Binding-site contacts:
Ligand atom C1 contacts residue ARG255 of chain 1.A at 4.0 Å.
Ligand atom C2 contacts residue PHE381 of chain 1.A at 4.0 Å (hydrophobic).
Ligand atom C2' contacts residue ARG255 of chain 1.A at 3.9 Å.
Ligand atom C4' contacts residue ARG255 of chain 1.A at 4.0 Å.
Ligand atom C3 contacts residue PHE381 of chain 1.A at 3.9 Å (hydrophobic).
Ligand atom C5' contacts residue ARG255 of chain 1.A at 4.0 Å.
Ligand atom C4' contacts residue GLN105 of chain 1.A at 4.3 Å.
Ligand atom O4' contacts residue HEM1 of chain 1.C at 2.7 Å (h-bond).
Ligand atom C4' contacts residue HIS109 of chain 1.A at 3.4 Å.
Ligand atom O2 contacts residue PHE254 of chain 1.A at 3.5 Å.
Ligand atom C6' contacts residue ARG255 of chain 1.A at 3.6 Å.
Ligand atom C1 contacts residue PHE254 of chain 1.A at 3.8 Å (hydrophobic).
Ligand atom O2 contacts residue PRO424 of chain 1.A at 3.7 Å.
Ligand atom O1 contacts residue PHE381 of chain 1.A at 3.3 Å.
Ligand atom C3' contacts residue HEM1 of chain 1.C at 3.1 Å.
Ligand atom O2 contacts residue SCN1 of chain 1.Q at 3.9 Å.
Ligand atom C5' contacts residue GLN105 of chain 1.A at 3.8 Å.
Ligand atom O4' contacts residue HIS109 of chain 1.A at 2.7 Å (h-bond).
Ligand atom O1 contacts residue ARG255 of chain 1.A at 3.5 Å.
Ligand atom C1 contacts residue PHE381 of chain 1.A at 3.5 Å (hydrophobic).
Ligand atom O4' contacts residue GLN105 of chain 1.A at 3.8 Å.
Ligand atom C1' contacts residue ARG255 of chain 1.A at 3.8 Å.
Ligand atom C2' contacts residue HEM1 of chain 1.C at 3.6 Å.
Ligand atom C1' contacts residue HEM1 of chain 1.C at 4.0 Å.
Ligand atom C1' contacts residue GLU258 of chain 1.A at 4.0 Å.
Ligand atom O2 contacts residue PHE381 of chain 1.A at 3.9 Å.
Ligand atom C3' contacts residue HIS109 of chain 1.A at 4.3 Å.
Ligand atom C3 contacts residue ARG255 of chain 1.A at 4.2 Å.
Ligand atom C5' contacts residue GLU258 of chain 1.A at 3.6 Å.
Ligand atom O1 contacts residue SCN1 of chain 1.Q at 3.1 Å (h-bond).
Ligand atom C3' contacts residue ARG255 of chain 1.A at 3.7 Å.
Ligand atom C4' contacts residue HEM1 of chain 1.C at 3.2 Å.
Ligand atom C3 contacts residue GLU258 of chain 1.A at 4.2 Å.
Ligand atom C6' contacts residue HEM1 of chain 1.C at 4.3 Å.
Ligand atom C6' contacts residue GLU258 of chain 1.A at 3.0 Å.
Ligand atom O1 contacts residue PHE254 of chain 1.A at 3.5 Å (h-bond).
Ligand atom C5' contacts residue HEM1 of chain 1.C at 3.6 Å.
Ligand atom C1 contacts residue SCN1 of chain 1.Q at 3.9 Å.
Ligand atom C5' contacts residue HIS109 of chain 1.A at 3.7 Å.
Ligand atom C2 contacts residue ARG255 of chain 1.A at 3.4 Å.

This protein binds this small molecule.
Small molecule (SMILES): O=C(O)/C=C/c1ccc(O)cc1

Sequence of chain 1.A:
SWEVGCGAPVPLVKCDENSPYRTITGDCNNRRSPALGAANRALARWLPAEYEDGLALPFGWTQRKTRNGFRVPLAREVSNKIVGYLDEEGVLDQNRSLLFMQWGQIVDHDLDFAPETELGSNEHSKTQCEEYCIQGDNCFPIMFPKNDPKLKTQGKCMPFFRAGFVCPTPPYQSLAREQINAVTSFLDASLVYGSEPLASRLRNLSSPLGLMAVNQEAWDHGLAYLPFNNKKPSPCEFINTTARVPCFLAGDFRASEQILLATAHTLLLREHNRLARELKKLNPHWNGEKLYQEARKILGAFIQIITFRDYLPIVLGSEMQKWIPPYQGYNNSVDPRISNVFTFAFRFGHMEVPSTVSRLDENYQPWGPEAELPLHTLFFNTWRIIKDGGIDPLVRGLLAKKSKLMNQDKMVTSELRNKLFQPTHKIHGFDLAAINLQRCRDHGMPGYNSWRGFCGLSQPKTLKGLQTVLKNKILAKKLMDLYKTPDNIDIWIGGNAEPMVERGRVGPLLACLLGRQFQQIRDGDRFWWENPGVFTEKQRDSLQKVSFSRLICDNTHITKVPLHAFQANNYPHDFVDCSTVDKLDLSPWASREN